Binding-site contacts:
Ligand atom C5A contacts residue TYR327 of chain 2.A at 4.1 Å (hydrophobic).
Ligand atom C3 contacts residue TRP323 of chain 2.A at 3.9 Å (hydrophobic).
Ligand atom C1 contacts residue TYR327 of chain 2.A at 4.4 Å (hydrophobic).
Ligand atom C5B contacts residue TRP142 of chain 2.A at 3.7 Å (hydrophobic).
Ligand atom C4 contacts residue TRP323 of chain 2.A at 3.3 Å (hydrophobic).
Ligand atom O3 contacts residue TYR327 of chain 2.A at 4.2 Å.
Ligand atom O1A contacts residue MET331 of chain 2.A at 4.3 Å.
Ligand atom C5A contacts residue SER207 of chain 2.A at 3.9 Å.
Ligand atom C3 contacts residue TRP142 of chain 2.A at 4.4 Å (hydrophobic).
Ligand atom O1B contacts residue TYR150 of chain 2.A at 4.4 Å.
Ligand atom C5C contacts residue VAL104 of chain 2.A at 3.7 Å (hydrophobic).
Ligand atom C5A contacts residue SER101 of chain 2.A at 3.6 Å.
Ligand atom O1A contacts residue TRP147 of chain 2.A at 4.0 Å.
Ligand atom N5 contacts residue TRP323 of chain 2.A at 4.0 Å.
Ligand atom C5A contacts residue ALA103 of chain 2.A at 4.4 Å (hydrophobic).
Ligand atom O3 contacts residue TRP324 of chain 2.A at 3.6 Å.
Ligand atom O1B contacts residue TRP147 of chain 2.A at 4.4 Å.
Ligand atom O3 contacts residue TRP142 of chain 2.A at 3.7 Å.
Ligand atom O1B contacts residue TRP142 of chain 2.A at 4.1 Å.
Ligand atom C5B contacts residue VAL104 of chain 2.A at 4.3 Å (hydrophobic).
Ligand atom O1A contacts residue TYR150 of chain 2.A at 4.3 Å.
Ligand atom C5B contacts residue ALA103 of chain 2.A at 4.1 Å (hydrophobic).
Ligand atom C3 contacts residue TYR327 of chain 2.A at 3.4 Å (hydrophobic).
Ligand atom C2 contacts residue TYR327 of chain 2.A at 3.9 Å (hydrophobic).
Ligand atom N5 contacts residue TRP142 of chain 2.A at 4.2 Å.
Ligand atom C4 contacts residue TRP142 of chain 2.A at 4.1 Å (hydrophobic).
Ligand atom C5B contacts residue TRP323 of chain 2.A at 3.7 Å (hydrophobic).
Ligand atom O1B contacts residue TRP324 of chain 2.A at 3.4 Å.
Ligand atom C5C contacts residue TRP142 of chain 2.A at 3.8 Å (hydrophobic).
Ligand atom C5B contacts residue TRP107 of chain 2.A at 3.8 Å (hydrophobic).
Ligand atom C4 contacts residue TYR327 of chain 2.A at 3.8 Å (hydrophobic).
Ligand atom O3 contacts residue TRP323 of chain 2.A at 4.2 Å.
Ligand atom C5A contacts residue TRP323 of chain 2.A at 3.9 Å (hydrophobic).

Sequence of chain 2.A:
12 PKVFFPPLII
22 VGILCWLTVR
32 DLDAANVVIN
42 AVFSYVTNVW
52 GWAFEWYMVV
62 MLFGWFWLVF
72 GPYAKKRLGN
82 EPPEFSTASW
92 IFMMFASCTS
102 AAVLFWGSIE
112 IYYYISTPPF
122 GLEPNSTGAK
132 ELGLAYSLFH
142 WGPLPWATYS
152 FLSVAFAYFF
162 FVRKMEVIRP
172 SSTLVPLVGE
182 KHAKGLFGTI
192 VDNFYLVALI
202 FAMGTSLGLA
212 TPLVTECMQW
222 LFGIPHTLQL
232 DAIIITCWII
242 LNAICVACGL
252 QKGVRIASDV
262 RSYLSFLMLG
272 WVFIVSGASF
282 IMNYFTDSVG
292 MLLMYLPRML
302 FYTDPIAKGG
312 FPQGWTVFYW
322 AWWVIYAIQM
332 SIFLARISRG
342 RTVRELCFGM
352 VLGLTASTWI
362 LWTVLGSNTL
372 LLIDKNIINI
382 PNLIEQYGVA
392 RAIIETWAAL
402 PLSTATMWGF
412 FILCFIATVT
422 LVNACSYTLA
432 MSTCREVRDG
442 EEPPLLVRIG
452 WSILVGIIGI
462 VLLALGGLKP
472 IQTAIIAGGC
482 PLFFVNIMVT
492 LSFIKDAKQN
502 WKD

The small molecule below binds the protein below.
Small molecule (SMILES): C[N+](C)(C)C[C@H](O)CC(=O)O